Binding-site contacts:
Ligand atom O9 contacts residue THR199 of chain 1.B at 3.3 Å (h-bond).
Ligand atom C4 contacts residue THR199 of chain 1.B at 3.4 Å.
Ligand atom C3 contacts residue HIS91 of chain 1.B at 3.8 Å.
Ligand atom C20 contacts residue SER130 of chain 1.B at 3.7 Å.
Ligand atom O12 contacts residue VAL141 of chain 1.B at 4.0 Å.
Ligand atom C6 contacts residue LEU197 of chain 1.B at 3.9 Å (hydrophobic).
Ligand atom O13 contacts residue TRP208 of chain 1.B at 3.5 Å.
Ligand atom C10 contacts residue HIS66 of chain 1.B at 3.9 Å.
Ligand atom C19 contacts residue SER130 of chain 1.B at 3.9 Å.
Ligand atom O12 contacts residue TRP208 of chain 1.B at 3.8 Å.
Ligand atom C4 contacts residue HIS91 of chain 1.B at 3.6 Å.
Ligand atom C21 contacts residue ALA129 of chain 1.B at 3.8 Å (hydrophobic).
Ligand atom S11 contacts residue HIS117 of chain 1.B at 3.9 Å.
Ligand atom C19 contacts residue SER133 of chain 1.B at 4.0 Å.
Ligand atom CL1 contacts residue VAL141 of chain 1.B at 3.5 Å.
Ligand atom N14 contacts residue ZN1 of chain 1.I at 1.9 Å.
Ligand atom N14 contacts residue GLU104 of chain 1.B at 3.9 Å.
Ligand atom O13 contacts residue SER196 of chain 1.B at 4.0 Å.
Ligand atom S11 contacts residue ZN1 of chain 1.I at 3.0 Å.
Ligand atom N14 contacts residue HIS117 of chain 1.B at 3.2 Å (h-bond).
Ligand atom C1 contacts residue LEU197 of chain 1.B at 3.7 Å (hydrophobic).
Ligand atom O8 contacts residue THR199 of chain 1.B at 3.3 Å (h-bond).
Ligand atom O12 contacts residue VAL119 of chain 1.B at 3.9 Å.
Ligand atom N14 contacts residue HIS91 of chain 1.B at 3.2 Å (h-bond).
Ligand atom C20 contacts residue ALA129 of chain 1.B at 3.7 Å (hydrophobic).
Ligand atom C2 contacts residue LEU197 of chain 1.B at 3.6 Å (hydrophobic).
Ligand atom C5 contacts residue THR199 of chain 1.B at 3.4 Å.
Ligand atom CL1 contacts residue LEU197 of chain 1.B at 3.9 Å.
Ligand atom C7 contacts residue THR199 of chain 1.B at 3.1 Å.
Ligand atom C10 contacts residue THR199 of chain 1.B at 3.6 Å.
Ligand atom N14 contacts residue HIS93 of chain 1.B at 3.3 Å (h-bond).
Ligand atom O12 contacts residue HIS91 of chain 1.B at 3.3 Å.
Ligand atom O12 contacts residue HIS117 of chain 1.B at 3.3 Å (h-bond).
Ligand atom CL1 contacts residue VAL119 of chain 1.B at 4.0 Å.
Ligand atom O13 contacts residue LEU197 of chain 1.B at 3.3 Å.
Ligand atom O13 contacts residue THR198 of chain 1.B at 2.9 Å (h-bond).
Ligand atom O12 contacts residue ZN1 of chain 1.I at 3.0 Å.
Ligand atom S11 contacts residue HIS91 of chain 1.B at 3.9 Å.
Ligand atom N14 contacts residue THR198 of chain 1.B at 2.9 Å (h-bond).
Ligand atom S11 contacts residue THR198 of chain 1.B at 3.9 Å.

A protein and the small-molecule ligand that binds it are described below.
Small molecule (SMILES): COC(=O)c1cc(S(N)(=O)=O)c(Cl)cc1SC1CCCCC1

Sequence of chain 1.B:
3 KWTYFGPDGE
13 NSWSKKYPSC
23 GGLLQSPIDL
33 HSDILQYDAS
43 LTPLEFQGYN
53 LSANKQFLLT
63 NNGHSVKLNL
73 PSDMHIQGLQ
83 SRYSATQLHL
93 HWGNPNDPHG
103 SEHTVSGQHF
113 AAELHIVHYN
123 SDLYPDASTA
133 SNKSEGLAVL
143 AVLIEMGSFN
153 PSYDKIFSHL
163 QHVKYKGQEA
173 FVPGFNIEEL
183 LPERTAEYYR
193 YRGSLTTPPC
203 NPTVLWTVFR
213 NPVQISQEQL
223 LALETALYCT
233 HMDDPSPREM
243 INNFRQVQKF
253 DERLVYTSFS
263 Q